Binding-site contacts:
Ligand atom CD2 contacts residue VAL267 of chain 1.A at 3.7 Å (hydrophobic).
Ligand atom N contacts residue PRO383 of chain 1.A at 3.1 Å (h-bond).
Ligand atom CD2 contacts residue ARG196 of chain 1.A at 3.6 Å.
Ligand atom CZ contacts residue GLY194 of chain 1.A at 3.5 Å.
Ligand atom C contacts residue MET382 of chain 1.A at 3.6 Å (hydrophobic).
Ligand atom OE1 contacts residue MET384 of chain 1.A at 3.4 Å.
Ligand atom OE1 contacts residue TYR343 of chain 1.A at 3.7 Å.
Ligand atom O contacts residue MET384 of chain 1.A at 3.4 Å.
Ligand atom NE2 contacts residue PRO383 of chain 1.A at 3.4 Å (h-bond).
Ligand atom N contacts residue MET384 of chain 1.A at 3.7 Å.
Ligand atom N contacts residue MET382 of chain 1.A at 3.9 Å.
Ligand atom CE2 contacts residue THR192 of chain 1.A at 3.4 Å.
Ligand atom O contacts residue ARG385 of chain 1.A at 2.7 Å (salt-bridge).
Ligand atom CZ contacts residue ARG385 of chain 1.A at 3.7 Å.
Ligand atom N contacts residue GLY194 of chain 1.A at 2.8 Å (h-bond).
Ligand atom O contacts residue MET382 of chain 1.A at 3.1 Å.
Ligand atom C contacts residue MET384 of chain 1.A at 3.7 Å (hydrophobic).
Ligand atom O contacts residue MET382 of chain 1.A at 3.6 Å.
Ligand atom CG contacts residue PRO383 of chain 1.A at 3.8 Å (hydrophobic).
Ligand atom NE2 contacts residue MET382 of chain 1.A at 2.9 Å (h-bond).
Ligand atom CG contacts residue VAL267 of chain 1.A at 3.8 Å (hydrophobic).
Ligand atom C contacts residue GLY194 of chain 1.A at 3.8 Å.
Ligand atom OD1 contacts residue GLY194 of chain 1.A at 3.3 Å (h-bond).
Ligand atom CZ contacts residue THR192 of chain 1.A at 3.7 Å.
Ligand atom OE1 contacts residue ASN340 of chain 1.A at 3.7 Å.
Ligand atom C contacts residue ARG385 of chain 1.A at 3.6 Å.
Ligand atom CD1 contacts residue PRO383 of chain 1.A at 3.3 Å (hydrophobic).
Ligand atom CE1 contacts residue ARG172 of chain 1.A at 3.8 Å.
Ligand atom C contacts residue MET382 of chain 1.A at 3.8 Å (hydrophobic).
Ligand atom CA contacts residue GLY194 of chain 1.A at 3.5 Å.
Ligand atom CD1 contacts residue SER366 of chain 1.A at 3.1 Å.
Ligand atom CA contacts residue PRO383 of chain 1.A at 3.7 Å (hydrophobic).
Ligand atom CE2 contacts residue GLY194 of chain 1.A at 3.7 Å.
Ligand atom CB contacts residue GLY194 of chain 1.A at 3.1 Å.
Ligand atom CB contacts residue PRO383 of chain 1.A at 3.2 Å (hydrophobic).
Ligand atom CG contacts residue HIS195 of chain 1.A at 3.6 Å.
Ligand atom CE1 contacts residue VAL364 of chain 1.A at 3.7 Å (hydrophobic).
Ligand atom CA contacts residue MET384 of chain 1.A at 3.6 Å (hydrophobic).
Ligand atom CD1 contacts residue MET382 of chain 1.A at 3.6 Å (hydrophobic).
Ligand atom CB contacts residue MET382 of chain 1.A at 3.5 Å (hydrophobic).

Sequence of chain 1.A:
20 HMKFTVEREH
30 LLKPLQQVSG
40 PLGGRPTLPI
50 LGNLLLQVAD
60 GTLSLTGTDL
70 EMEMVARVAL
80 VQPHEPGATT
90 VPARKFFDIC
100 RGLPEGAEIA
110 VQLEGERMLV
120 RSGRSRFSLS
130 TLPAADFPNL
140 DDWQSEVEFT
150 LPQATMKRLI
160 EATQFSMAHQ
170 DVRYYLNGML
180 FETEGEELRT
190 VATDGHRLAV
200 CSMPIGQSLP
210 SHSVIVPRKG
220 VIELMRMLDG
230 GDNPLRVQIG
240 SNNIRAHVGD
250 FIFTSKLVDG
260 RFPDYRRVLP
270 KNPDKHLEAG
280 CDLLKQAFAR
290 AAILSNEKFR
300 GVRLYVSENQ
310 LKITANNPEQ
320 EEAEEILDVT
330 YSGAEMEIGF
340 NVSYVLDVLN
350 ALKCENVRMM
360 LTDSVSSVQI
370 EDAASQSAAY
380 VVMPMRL

The small molecule below binds the protein below.
Small molecule (SMILES): CC(=O)N[C@@H](CCC(N)=O)C(=O)N[C@@H](CC1CCCCC1)C(=O)N(C)[C@@H](CC(=O)O)C(=O)N[C@@H](CC(C)C)C(=O)N[C@@H](Cc1ccccc1)C(=O)O